Sequence of chain 1.A:
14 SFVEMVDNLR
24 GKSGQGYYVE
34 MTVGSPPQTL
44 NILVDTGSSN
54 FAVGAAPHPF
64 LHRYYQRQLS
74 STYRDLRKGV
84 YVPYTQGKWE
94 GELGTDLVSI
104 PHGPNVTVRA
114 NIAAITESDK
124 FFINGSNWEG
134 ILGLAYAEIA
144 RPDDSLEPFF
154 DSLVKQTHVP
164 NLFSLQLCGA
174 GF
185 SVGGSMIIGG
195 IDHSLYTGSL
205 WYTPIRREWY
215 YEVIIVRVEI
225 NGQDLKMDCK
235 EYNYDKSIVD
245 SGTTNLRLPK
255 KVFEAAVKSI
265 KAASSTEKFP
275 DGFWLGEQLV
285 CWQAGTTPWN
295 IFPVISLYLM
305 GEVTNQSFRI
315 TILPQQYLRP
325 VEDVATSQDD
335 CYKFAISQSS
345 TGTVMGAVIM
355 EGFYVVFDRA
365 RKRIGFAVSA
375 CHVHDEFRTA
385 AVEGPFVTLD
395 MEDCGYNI

A small-molecule ligand and the protein it binds are described below.
Small molecule (SMILES): CCCN1CCC[C@@]12CCN([C@@H](C)C(=O)N[C@@H](Cc1ccccc1)[C@H](O)CNCc1cccc(C(C)C)c1)C2=O

Binding-site contacts:
Ligand atom O31 contacts residue ASP48 of chain 1.A at 2.7 Å (salt-bridge).
Ligand atom C40 contacts residue ILE142 of chain 1.A at 3.5 Å (hydrophobic).
Ligand atom C39 contacts residue TYR87 of chain 1.A at 3.5 Å (hydrophobic).
Ligand atom C35 contacts residue PRO86 of chain 1.A at 3.6 Å (hydrophobic).
Ligand atom O31 contacts residue TYR87 of chain 1.A at 3.4 Å.
Ligand atom O31 contacts residue GLY50 of chain 1.A at 3.5 Å (h-bond).
Ligand atom O10 contacts residue THR248 of chain 1.A at 3.0 Å (h-bond).
Ligand atom O14 contacts residue TYR87 of chain 1.A at 3.5 Å.
Ligand atom C5 contacts residue THR248 of chain 1.A at 3.5 Å.
Ligand atom C33 contacts residue THR88 of chain 1.A at 3.2 Å.
Ligand atom N22 contacts residue GLY50 of chain 1.A at 3.0 Å (h-bond).
Ligand atom C11 contacts residue THR247 of chain 1.A at 3.6 Å.
Ligand atom C5 contacts residue GLY27 of chain 1.A at 3.1 Å.
Ligand atom C29 contacts residue PHE124 of chain 1.A at 3.5 Å (hydrophobic).
Ligand atom O10 contacts residue THR247 of chain 1.A at 3.5 Å.
Ligand atom O14 contacts residue THR88 of chain 1.A at 3.3 Å (h-bond).
Ligand atom C37 contacts residue GLY50 of chain 1.A at 3.2 Å.
Ligand atom C23 contacts residue GLY50 of chain 1.A at 3.4 Å.
Ligand atom C21 contacts residue ASP244 of chain 1.A at 3.2 Å.
Ligand atom C16 contacts residue THR248 of chain 1.A at 3.4 Å.
Ligand atom C17 contacts residue LEU46 of chain 1.A at 3.5 Å (hydrophobic).
Ligand atom O14 contacts residue GLN89 of chain 1.A at 3.5 Å (h-bond).
Ligand atom C28 contacts residue PHE124 of chain 1.A at 3.5 Å (hydrophobic).
Ligand atom N13 contacts residue GLY246 of chain 1.A at 2.9 Å (h-bond).
Ligand atom C23 contacts residue ASP244 of chain 1.A at 3.5 Å.
Ligand atom O31 contacts residue SER51 of chain 1.A at 3.6 Å.
Ligand atom C29 contacts residue GLN89 of chain 1.A at 3.5 Å.
Ligand atom C24 contacts residue GLY246 of chain 1.A at 3.4 Å.
Ligand atom C24 contacts residue ASP48 of chain 1.A at 3.5 Å.
Ligand atom C7 contacts residue GLN89 of chain 1.A at 3.6 Å.
Ligand atom C18 contacts residue THR88 of chain 1.A at 3.6 Å.
Ligand atom C19 contacts residue GLY246 of chain 1.A at 3.6 Å.
Ligand atom C20 contacts residue ASP48 of chain 1.A at 3.6 Å.
Ligand atom C21 contacts residue THR247 of chain 1.A at 3.6 Å.
Ligand atom N22 contacts residue ASP244 of chain 1.A at 2.7 Å (salt-bridge).
Ligand atom N13 contacts residue THR247 of chain 1.A at 3.6 Å (h-bond).
Ligand atom C34 contacts residue THR88 of chain 1.A at 3.6 Å.
Ligand atom N1 contacts residue THR248 of chain 1.A at 3.4 Å (h-bond).
Ligand atom C17 contacts residue GLY29 of chain 1.A at 3.5 Å.
Ligand atom C16 contacts residue GLY246 of chain 1.A at 3.4 Å.